Binding-site contacts:
Ligand atom N27 contacts residue ASP149 of chain 1.B at 3.3 Å (salt-bridge).
Ligand atom C06 contacts residue ALA41 of chain 1.B at 3.8 Å (hydrophobic).
Ligand atom N27 contacts residue LYS43 of chain 1.B at 3.7 Å.
Ligand atom C22 contacts residue THR80 of chain 1.B at 3.8 Å.
Ligand atom C15 contacts residue ALA41 of chain 1.B at 3.6 Å (hydrophobic).
Ligand atom N03 contacts residue TYR82 of chain 1.B at 3.6 Å.
Ligand atom C06 contacts residue GLU81 of chain 1.B at 3.8 Å.
Ligand atom C33 contacts residue PHE150 of chain 1.B at 3.7 Å (hydrophobic).
Ligand atom CL13 contacts residue PHE25 of chain 1.B at 3.8 Å.
Ligand atom O30 contacts residue LYS43 of chain 1.B at 3.7 Å.
Ligand atom N14 contacts residue ALA41 of chain 1.B at 3.4 Å.
Ligand atom C22 contacts residue ILE78 of chain 1.B at 3.8 Å (hydrophobic).
Ligand atom N03 contacts residue ALA83 of chain 1.B at 2.9 Å (h-bond).
Ligand atom O19 contacts residue VAL28 of chain 1.B at 3.6 Å.
Ligand atom C32 contacts residue ILE64 of chain 1.B at 3.7 Å (hydrophobic).
Ligand atom F25 contacts residue VAL28 of chain 1.B at 3.5 Å.
Ligand atom O29 contacts residue ASP149 of chain 1.B at 3.1 Å.
Ligand atom C33 contacts residue ILE64 of chain 1.B at 3.6 Å (hydrophobic).
Ligand atom C23 contacts residue LYS43 of chain 1.B at 3.5 Å.
Ligand atom F25 contacts residue LYS43 of chain 1.B at 3.6 Å.
Ligand atom C15 contacts residue THR80 of chain 1.B at 3.1 Å.
Ligand atom CL13 contacts residue GLY21 of chain 1.B at 3.5 Å.
Ligand atom C02 contacts residue TYR82 of chain 1.B at 3.6 Å (hydrophobic).
Ligand atom C02 contacts residue ALA83 of chain 1.B at 3.4 Å (hydrophobic).
Ligand atom O30 contacts residue ILE78 of chain 1.B at 3.7 Å.
Ligand atom F26 contacts residue ASP149 of chain 1.B at 3.3 Å.
Ligand atom O29 contacts residue PHE150 of chain 1.B at 2.9 Å (h-bond).
Ligand atom C09 contacts residue PHE25 of chain 1.B at 3.7 Å (hydrophobic).
Ligand atom C32 contacts residue PHE150 of chain 1.B at 3.5 Å (hydrophobic).
Ligand atom C21 contacts residue LYS43 of chain 1.B at 3.6 Å.
Ligand atom C15 contacts residue GLU81 of chain 1.B at 3.6 Å.
Ligand atom N14 contacts residue THR80 of chain 1.B at 3.5 Å (h-bond).
Ligand atom C12 contacts residue TYR82 of chain 1.B at 3.6 Å (hydrophobic).
Ligand atom O29 contacts residue GLY151 of chain 1.B at 2.9 Å (h-bond).
Ligand atom N14 contacts residue ILE64 of chain 1.B at 3.8 Å.
Ligand atom F25 contacts residue ALA41 of chain 1.B at 3.5 Å.
Ligand atom CL13 contacts residue ASP90 of chain 1.B at 3.6 Å.
Ligand atom F26 contacts residue CYS148 of chain 1.B at 3.1 Å.
Ligand atom N14 contacts residue GLU81 of chain 1.B at 2.8 Å (salt-bridge).
Ligand atom C23 contacts residue THR80 of chain 1.B at 3.6 Å.

Sequence of chain 1.B:
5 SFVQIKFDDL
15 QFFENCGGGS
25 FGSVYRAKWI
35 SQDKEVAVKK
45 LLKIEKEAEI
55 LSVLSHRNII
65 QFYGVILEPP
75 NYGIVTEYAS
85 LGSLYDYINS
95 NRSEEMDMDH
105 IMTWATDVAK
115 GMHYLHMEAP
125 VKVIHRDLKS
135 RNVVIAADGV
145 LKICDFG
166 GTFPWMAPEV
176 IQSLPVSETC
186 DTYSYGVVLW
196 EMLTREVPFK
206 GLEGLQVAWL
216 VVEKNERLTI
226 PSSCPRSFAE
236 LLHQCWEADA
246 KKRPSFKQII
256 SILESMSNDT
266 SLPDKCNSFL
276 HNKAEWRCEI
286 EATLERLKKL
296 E

The protein below binds the small molecule below.
Small molecule (SMILES): CCCS(=O)(=O)Nc1ccc(F)c(C(=O)c2c[nH]c3ncc(-c4ccc(Cl)cc4)cc23)c1F